This small molecule binds to this protein.
Small molecule (SMILES): CC(=O)N[C@@H]1[C@@H](O)[C@H](O)[C@@H](CO)O[C@H]1O

Binding-site contacts:
Ligand atom C5 contacts residue ASN308 of chain 1.G at 3.6 Å.
Ligand atom O7 contacts residue ASN308 of chain 1.G at 3.0 Å (h-bond).
Ligand atom C7 contacts residue ASN308 of chain 1.G at 3.2 Å.
Ligand atom C1 contacts residue ASN308 of chain 1.G at 1.4 Å.
Ligand atom C8 contacts residue ASN308 of chain 1.G at 4.1 Å.
Ligand atom C4 contacts residue ASN308 of chain 1.G at 4.2 Å.
Ligand atom N2 contacts residue ASN308 of chain 1.G at 3.0 Å (h-bond).
Ligand atom O5 contacts residue ASN308 of chain 1.G at 2.3 Å (h-bond).
Ligand atom C3 contacts residue ASN308 of chain 1.G at 3.8 Å.
Ligand atom C2 contacts residue ASN308 of chain 1.G at 2.5 Å.

Sequence of chain 1.G:
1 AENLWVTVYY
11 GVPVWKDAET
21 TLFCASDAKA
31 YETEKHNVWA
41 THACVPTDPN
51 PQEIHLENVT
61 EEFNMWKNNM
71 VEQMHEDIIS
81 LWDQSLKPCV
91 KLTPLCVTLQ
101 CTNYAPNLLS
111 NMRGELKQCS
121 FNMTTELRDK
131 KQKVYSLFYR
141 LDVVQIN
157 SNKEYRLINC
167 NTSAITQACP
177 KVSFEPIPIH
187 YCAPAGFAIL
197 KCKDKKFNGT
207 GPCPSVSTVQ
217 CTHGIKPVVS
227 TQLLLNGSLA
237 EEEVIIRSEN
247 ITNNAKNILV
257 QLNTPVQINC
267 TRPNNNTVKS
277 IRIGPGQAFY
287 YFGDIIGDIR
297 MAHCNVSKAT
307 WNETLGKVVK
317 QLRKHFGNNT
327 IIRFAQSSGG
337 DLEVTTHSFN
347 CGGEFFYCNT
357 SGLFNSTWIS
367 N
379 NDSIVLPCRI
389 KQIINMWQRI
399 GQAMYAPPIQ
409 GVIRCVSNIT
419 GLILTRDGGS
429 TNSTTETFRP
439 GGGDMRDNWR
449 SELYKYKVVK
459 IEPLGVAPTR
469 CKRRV